Sequence of chain 1.D:
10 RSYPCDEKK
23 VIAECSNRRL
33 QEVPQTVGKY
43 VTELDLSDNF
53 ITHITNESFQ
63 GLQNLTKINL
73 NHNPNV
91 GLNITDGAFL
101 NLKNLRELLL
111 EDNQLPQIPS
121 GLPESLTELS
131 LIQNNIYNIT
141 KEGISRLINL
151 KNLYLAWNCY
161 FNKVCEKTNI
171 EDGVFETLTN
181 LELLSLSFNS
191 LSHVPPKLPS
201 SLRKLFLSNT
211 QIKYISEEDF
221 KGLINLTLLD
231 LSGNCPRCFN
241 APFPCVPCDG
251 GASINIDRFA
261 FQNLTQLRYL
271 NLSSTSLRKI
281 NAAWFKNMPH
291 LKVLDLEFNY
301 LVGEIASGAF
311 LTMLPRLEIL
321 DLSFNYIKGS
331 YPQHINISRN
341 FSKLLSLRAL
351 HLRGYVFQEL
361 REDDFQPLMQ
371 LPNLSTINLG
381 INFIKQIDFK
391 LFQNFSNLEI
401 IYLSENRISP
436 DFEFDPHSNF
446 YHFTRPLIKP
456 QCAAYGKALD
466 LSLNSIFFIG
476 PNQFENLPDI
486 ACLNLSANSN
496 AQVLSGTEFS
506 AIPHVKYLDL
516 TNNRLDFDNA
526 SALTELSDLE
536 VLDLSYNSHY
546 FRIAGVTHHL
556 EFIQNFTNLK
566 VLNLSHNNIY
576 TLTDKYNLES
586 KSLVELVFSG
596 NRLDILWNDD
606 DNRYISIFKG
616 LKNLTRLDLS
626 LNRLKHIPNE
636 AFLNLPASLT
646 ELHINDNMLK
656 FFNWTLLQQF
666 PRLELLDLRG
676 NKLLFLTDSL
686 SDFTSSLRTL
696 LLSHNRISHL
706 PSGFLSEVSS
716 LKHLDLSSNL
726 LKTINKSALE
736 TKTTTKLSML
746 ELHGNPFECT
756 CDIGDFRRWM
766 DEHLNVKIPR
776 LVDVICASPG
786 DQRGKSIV

The small molecule below binds the protein below.
Small molecule (SMILES): CC(=O)N[C@@H]1[C@@H](O)[C@H](O)[C@@H](CO)O[C@H]1O

Binding-site contacts:
Ligand atom C7 contacts residue ASN263 of chain 1.D at 3.4 Å.
Ligand atom O6 contacts residue GLN262 of chain 1.D at 4.2 Å.
Ligand atom O5 contacts residue ASN263 of chain 1.D at 2.3 Å (h-bond).
Ligand atom C1 contacts residue GLN262 of chain 1.D at 4.2 Å.
Ligand atom C5 contacts residue GLN262 of chain 1.D at 3.8 Å.
Ligand atom C2 contacts residue ASN263 of chain 1.D at 2.5 Å.
Ligand atom C4 contacts residue ASN263 of chain 1.D at 4.0 Å.
Ligand atom C3 contacts residue ASN263 of chain 1.D at 3.8 Å.
Ligand atom O6 contacts residue ASN287 of chain 1.D at 3.6 Å.
Ligand atom O7 contacts residue ASN263 of chain 1.D at 3.2 Å (h-bond).
Ligand atom O5 contacts residue GLN262 of chain 1.D at 3.5 Å.
Ligand atom O6 contacts residue ASN263 of chain 1.D at 4.5 Å.
Ligand atom N2 contacts residue ASN263 of chain 1.D at 3.1 Å (h-bond).
Ligand atom C1 contacts residue ASN263 of chain 1.D at 1.5 Å.
Ligand atom C5 contacts residue ASN263 of chain 1.D at 3.7 Å.
Ligand atom C6 contacts residue GLN262 of chain 1.D at 3.4 Å.